Binding-site contacts:
Ligand atom O2 contacts residue ASN48 of chain 1.B at 2.7 Å (h-bond).
Ligand atom C1 contacts residue ASN22 of chain 1.B at 3.9 Å.
Ligand atom O6 contacts residue SER111 of chain 1.B at 3.5 Å (h-bond).
Ligand atom C19 contacts residue LYS120 of chain 1.D at 3.8 Å.
Ligand atom O1 contacts residue ASN22 of chain 1.B at 3.1 Å (h-bond).
Ligand atom O1 contacts residue TYR42 of chain 1.B at 2.8 Å (h-bond).
Ligand atom C4 contacts residue TRP107 of chain 1.B at 3.5 Å (hydrophobic).
Ligand atom C8 contacts residue TRP78 of chain 1.B at 3.7 Å (hydrophobic).
Ligand atom O2 contacts residue GLY47 of chain 1.B at 3.4 Å.
Ligand atom C1 contacts residue TYR42 of chain 1.B at 3.6 Å (hydrophobic).
Ligand atom N3 contacts residue TRP78 of chain 1.B at 3.9 Å.
Ligand atom S1 contacts residue TRP91 of chain 1.B at 3.7 Å.
Ligand atom C3 contacts residue TRP107 of chain 1.B at 3.8 Å (hydrophobic).
Ligand atom C20 contacts residue LYS120 of chain 1.D at 3.3 Å.
Ligand atom C21 contacts residue LYS120 of chain 1.D at 3.5 Å.
Ligand atom N3 contacts residue SER87 of chain 1.B at 3.4 Å (h-bond).
Ligand atom C6 contacts residue TRP78 of chain 1.B at 3.9 Å (hydrophobic).
Ligand atom N3 contacts residue ALA85 of chain 1.B at 3.7 Å.
Ligand atom C1 contacts residue ASP127 of chain 1.B at 3.8 Å.
Ligand atom C5 contacts residue TRP119 of chain 1.D at 3.5 Å (hydrophobic).
Ligand atom C1 contacts residue LEU24 of chain 1.B at 3.8 Å (hydrophobic).
Ligand atom O1 contacts residue ASP127 of chain 1.B at 3.8 Å.
Ligand atom C11 contacts residue ASN48 of chain 1.B at 3.9 Å.
Ligand atom C8 contacts residue LEU109 of chain 1.B at 3.8 Å (hydrophobic).
Ligand atom C9 contacts residue TRP78 of chain 1.B at 3.9 Å (hydrophobic).
Ligand atom S1 contacts residue THR89 of chain 1.B at 3.4 Å (h-bond).
Ligand atom C14 contacts residue SER111 of chain 1.B at 3.5 Å.
Ligand atom C13 contacts residue SER87 of chain 1.B at 3.6 Å.
Ligand atom S1 contacts residue TRP78 of chain 1.B at 3.5 Å.
Ligand atom C2 contacts residue TRP119 of chain 1.D at 3.5 Å (hydrophobic).
Ligand atom O3 contacts residue LYS120 of chain 1.D at 3.4 Å (salt-bridge).
Ligand atom N1 contacts residue SER44 of chain 1.B at 3.1 Å (h-bond).
Ligand atom O1 contacts residue SER26 of chain 1.B at 2.8 Å (h-bond).
Ligand atom N2 contacts residue ASP127 of chain 1.B at 2.8 Å (salt-bridge).
Ligand atom C1 contacts residue SER26 of chain 1.B at 3.7 Å.
Ligand atom C10 contacts residue TRP78 of chain 1.B at 3.4 Å (hydrophobic).
Ligand atom N1 contacts residue VAL46 of chain 1.B at 3.6 Å.
Ligand atom C6 contacts residue SER44 of chain 1.B at 3.5 Å.
Ligand atom C2 contacts residue VAL46 of chain 1.B at 3.8 Å (hydrophobic).
Ligand atom C3 contacts residue ASP127 of chain 1.B at 3.9 Å.

Sequence of chain 1.D:
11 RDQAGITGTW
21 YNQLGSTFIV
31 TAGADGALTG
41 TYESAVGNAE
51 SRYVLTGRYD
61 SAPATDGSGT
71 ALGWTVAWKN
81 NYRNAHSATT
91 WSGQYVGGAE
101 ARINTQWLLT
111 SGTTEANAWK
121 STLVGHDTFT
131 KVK

Sequence of chain 1.B:
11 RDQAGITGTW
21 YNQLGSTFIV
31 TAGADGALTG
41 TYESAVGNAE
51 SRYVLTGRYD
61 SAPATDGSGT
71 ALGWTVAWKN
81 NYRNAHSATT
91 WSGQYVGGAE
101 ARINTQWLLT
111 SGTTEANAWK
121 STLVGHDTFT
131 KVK

The small molecule below binds the protein below.
Small molecule (SMILES): CC1(C)C(=O)N2C(C)(C)C(=O)N3c4ccc(C(=O)NCCCC[C@@H]5SC[C@@H]6NC(=O)N[C@@H]65)cc4N4C(=O)C(C)(C)N(C1=O)[Co]342